The small molecule below binds the protein below.
Small molecule (SMILES): OC[C@H]1O[C@@](CO)(O[C@H]2O[C@H](CO)[C@@H](O)[C@H](O)[C@H]2O)[C@@H](O)[C@@H]1O

Binding-site contacts:
Ligand atom C1 contacts residue GLU8 of chain 1.A at 4.1 Å.
Ligand atom O3 contacts residue ASP57 of chain 1.A at 4.0 Å.
Ligand atom O1 contacts residue TYR54 of chain 1.A at 4.1 Å.
Ligand atom C4 contacts residue GLY56 of chain 1.A at 4.3 Å.
Ligand atom C1 contacts residue TYR54 of chain 1.A at 3.9 Å (hydrophobic).
Ligand atom O5 contacts residue GLU8 of chain 1.A at 3.1 Å (salt-bridge).
Ligand atom C2 contacts residue GLY56 of chain 1.A at 3.9 Å.
Ligand atom C1 contacts residue GLU8 of chain 1.A at 4.2 Å.
Ligand atom C1 contacts residue GLY56 of chain 1.A at 3.3 Å.
Ligand atom O6 contacts residue GLU8 of chain 1.A at 4.0 Å.
Ligand atom O1 contacts residue GLU8 of chain 1.A at 3.1 Å (salt-bridge).
Ligand atom C2 contacts residue ASP57 of chain 1.A at 4.4 Å.
Ligand atom C3 contacts residue GLY56 of chain 1.A at 3.3 Å.
Ligand atom C6 contacts residue GLU8 of chain 1.A at 3.3 Å.
Ligand atom C5 contacts residue GLU8 of chain 1.A at 3.8 Å.
Ligand atom O2 contacts residue ASP57 of chain 1.A at 3.2 Å.
Ligand atom C1 contacts residue TYR54 of chain 1.A at 4.2 Å (hydrophobic).
Ligand atom C2 contacts residue TYR54 of chain 1.A at 4.2 Å (hydrophobic).
Ligand atom O2 contacts residue GLY56 of chain 1.A at 4.3 Å.
Ligand atom O4 contacts residue GLY56 of chain 1.A at 4.1 Å.
Ligand atom O3 contacts residue GLY56 of chain 1.A at 3.9 Å.
Ligand atom O5 contacts residue TYR54 of chain 1.A at 4.1 Å.

Sequence of chain 1.A:
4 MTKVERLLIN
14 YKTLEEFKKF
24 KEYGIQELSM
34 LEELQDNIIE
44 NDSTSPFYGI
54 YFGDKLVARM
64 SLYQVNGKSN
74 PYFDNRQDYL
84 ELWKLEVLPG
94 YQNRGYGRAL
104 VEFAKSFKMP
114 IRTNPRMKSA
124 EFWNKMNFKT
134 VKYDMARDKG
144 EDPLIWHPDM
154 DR